Binding-site contacts:
Ligand atom O5 contacts residue ASN405 of chain 3.B at 2.4 Å (h-bond).
Ligand atom O6 contacts residue ASP388 of chain 3.B at 3.8 Å.
Ligand atom O5 contacts residue ASP388 of chain 3.B at 3.8 Å.
Ligand atom C4 contacts residue ASN405 of chain 3.B at 4.2 Å.
Ligand atom C5 contacts residue THR390 of chain 3.B at 3.9 Å.
Ligand atom C1 contacts residue ASN405 of chain 3.B at 1.5 Å.
Ligand atom O2 contacts residue ASN405 of chain 3.B at 2.8 Å (h-bond).
Ligand atom C5 contacts residue ASP388 of chain 3.B at 3.9 Å.
Ligand atom O6 contacts residue THR390 of chain 3.B at 4.5 Å.
Ligand atom C6 contacts residue THR390 of chain 3.B at 3.6 Å.
Ligand atom C3 contacts residue ASN405 of chain 3.B at 3.8 Å.
Ligand atom C5 contacts residue ASN405 of chain 3.B at 3.7 Å.
Ligand atom C2 contacts residue ASN405 of chain 3.B at 2.4 Å.
Ligand atom C6 contacts residue ASP388 of chain 3.B at 3.2 Å.

Sequence of chain 3.B:
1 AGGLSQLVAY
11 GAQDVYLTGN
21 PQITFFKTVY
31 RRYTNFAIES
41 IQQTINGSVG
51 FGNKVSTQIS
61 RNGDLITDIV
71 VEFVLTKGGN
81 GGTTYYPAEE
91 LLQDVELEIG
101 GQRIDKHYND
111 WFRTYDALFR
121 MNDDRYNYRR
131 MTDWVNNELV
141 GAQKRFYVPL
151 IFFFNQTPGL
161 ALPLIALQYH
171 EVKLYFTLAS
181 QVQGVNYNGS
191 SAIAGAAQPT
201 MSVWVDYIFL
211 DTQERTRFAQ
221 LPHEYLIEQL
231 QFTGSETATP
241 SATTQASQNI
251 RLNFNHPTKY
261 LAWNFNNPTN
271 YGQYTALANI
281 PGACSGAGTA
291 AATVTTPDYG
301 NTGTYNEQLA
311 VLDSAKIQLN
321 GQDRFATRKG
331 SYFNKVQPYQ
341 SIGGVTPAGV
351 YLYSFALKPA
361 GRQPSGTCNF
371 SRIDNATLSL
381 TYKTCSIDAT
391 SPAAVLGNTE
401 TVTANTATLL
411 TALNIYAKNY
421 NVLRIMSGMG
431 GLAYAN

This small molecule binds to this protein.
Small molecule (SMILES): C[C@@H]1O[C@@H](O[C@H]2[C@H](O)[C@@H](CO)OC[C@@H]2O)[C@@H](O)[C@H](O)[C@@H]1O